Binding-site contacts:
Ligand atom N2 contacts residue GLU274 of chain 2.D at 3.5 Å.
Ligand atom O5 contacts residue GLU274 of chain 2.D at 4.5 Å.
Ligand atom C7 contacts residue ASN276 of chain 2.D at 3.0 Å.
Ligand atom C4 contacts residue ASN276 of chain 2.D at 4.2 Å.
Ligand atom C8 contacts residue GLU274 of chain 2.D at 3.6 Å.
Ligand atom O5 contacts residue ASN276 of chain 2.D at 2.4 Å (h-bond).
Ligand atom C8 contacts residue ASN312 of chain 2.D at 4.1 Å.
Ligand atom C3 contacts residue GLU274 of chain 2.D at 3.8 Å.
Ligand atom O7 contacts residue ASN276 of chain 2.D at 2.7 Å (h-bond).
Ligand atom C5 contacts residue GLU274 of chain 2.D at 4.1 Å.
Ligand atom C7 contacts residue GLU274 of chain 2.D at 4.1 Å.
Ligand atom C8 contacts residue ILE313 of chain 2.D at 3.5 Å (hydrophobic).
Ligand atom N2 contacts residue ASN276 of chain 2.D at 2.9 Å (h-bond).
Ligand atom C4 contacts residue GLU274 of chain 2.D at 4.2 Å.
Ligand atom C3 contacts residue ASN276 of chain 2.D at 3.8 Å.
Ligand atom C1 contacts residue ASN276 of chain 2.D at 1.4 Å.
Ligand atom C1 contacts residue GLU274 of chain 2.D at 3.5 Å.
Ligand atom C8 contacts residue SER314 of chain 2.D at 3.2 Å.
Ligand atom O7 contacts residue NAG1 of chain 2.W at 4.0 Å.
Ligand atom O7 contacts residue ASN312 of chain 2.D at 4.0 Å.
Ligand atom O4 contacts residue GLU274 of chain 2.D at 4.0 Å.
Ligand atom C7 contacts residue ASN312 of chain 2.D at 4.4 Å.
Ligand atom C2 contacts residue GLU274 of chain 2.D at 3.8 Å.
Ligand atom C8 contacts residue ASN276 of chain 2.D at 4.3 Å.
Ligand atom C5 contacts residue ASN276 of chain 2.D at 3.6 Å.
Ligand atom C2 contacts residue ASN276 of chain 2.D at 2.5 Å.

Sequence of chain 2.D:
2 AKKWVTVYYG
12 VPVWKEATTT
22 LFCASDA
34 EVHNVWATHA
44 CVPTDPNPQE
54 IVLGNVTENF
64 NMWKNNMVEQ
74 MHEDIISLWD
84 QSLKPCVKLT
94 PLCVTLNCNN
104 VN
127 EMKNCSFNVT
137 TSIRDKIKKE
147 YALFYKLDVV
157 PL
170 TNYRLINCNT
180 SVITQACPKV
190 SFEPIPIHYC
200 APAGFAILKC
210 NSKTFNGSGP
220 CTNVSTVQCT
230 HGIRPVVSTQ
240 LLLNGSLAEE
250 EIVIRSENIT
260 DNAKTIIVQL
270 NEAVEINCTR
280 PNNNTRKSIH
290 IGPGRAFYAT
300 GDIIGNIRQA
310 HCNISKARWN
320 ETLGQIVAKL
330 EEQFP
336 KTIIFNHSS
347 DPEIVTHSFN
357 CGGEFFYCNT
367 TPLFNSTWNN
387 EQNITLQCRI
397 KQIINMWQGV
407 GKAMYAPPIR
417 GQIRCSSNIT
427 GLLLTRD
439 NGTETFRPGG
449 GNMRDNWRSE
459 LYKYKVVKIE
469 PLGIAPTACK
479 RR

The protein below binds the small molecule below.
Small molecule (SMILES): CC(=O)N[C@@H]1[C@@H](O)[C@H](O)[C@@H](CO)O[C@H]1O